Sequence of chain 1.B:
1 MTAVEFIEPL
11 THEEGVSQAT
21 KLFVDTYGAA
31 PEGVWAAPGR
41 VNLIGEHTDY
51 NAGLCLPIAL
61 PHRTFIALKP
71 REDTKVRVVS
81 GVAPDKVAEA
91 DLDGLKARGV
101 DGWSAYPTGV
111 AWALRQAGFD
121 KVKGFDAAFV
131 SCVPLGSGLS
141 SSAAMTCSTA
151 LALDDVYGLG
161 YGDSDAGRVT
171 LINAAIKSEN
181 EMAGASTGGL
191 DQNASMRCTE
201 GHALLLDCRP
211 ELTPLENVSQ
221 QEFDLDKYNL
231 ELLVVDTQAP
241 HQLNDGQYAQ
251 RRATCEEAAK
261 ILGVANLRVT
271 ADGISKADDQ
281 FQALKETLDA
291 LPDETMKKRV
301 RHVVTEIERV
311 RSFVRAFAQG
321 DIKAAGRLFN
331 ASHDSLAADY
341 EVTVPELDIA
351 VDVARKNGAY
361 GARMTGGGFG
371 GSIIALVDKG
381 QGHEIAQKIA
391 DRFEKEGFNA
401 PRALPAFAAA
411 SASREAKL

A protein and the small-molecule ligand that binds it are described below.
Small molecule (SMILES): OC[C@H]1O[C@@H](O)[C@H](F)[C@@H](O)[C@H]1O

Binding-site contacts:
Ligand atom C3 contacts residue GAF1 of chain 1.Y at 0.1 Å.
Ligand atom C2 contacts residue TYR248 of chain 1.B at 3.4 Å (hydrophobic).
Ligand atom O3 contacts residue ASP49 of chain 1.B at 2.5 Å (salt-bridge).
Ligand atom O1 contacts residue TYR248 of chain 1.B at 3.7 Å.
Ligand atom O4 contacts residue TYR248 of chain 1.B at 2.6 Å (h-bond).
Ligand atom C1 contacts residue GLY367 of chain 1.B at 3.8 Å.
Ligand atom O5 contacts residue GAF1 of chain 1.Y at 0.1 Å (h-bond).
Ligand atom C3 contacts residue ASP191 of chain 1.B at 3.7 Å.
Ligand atom O6 contacts residue HIS47 of chain 1.B at 2.8 Å (h-bond).
Ligand atom O4 contacts residue ASP49 of chain 1.B at 2.6 Å (salt-bridge).
Ligand atom O5 contacts residue GLY367 of chain 1.B at 3.2 Å.
Ligand atom C4 contacts residue ASP49 of chain 1.B at 3.2 Å.
Ligand atom C3 contacts residue TYR248 of chain 1.B at 3.6 Å (hydrophobic).
Ligand atom O3 contacts residue GAF1 of chain 1.Y at 0.0 Å (h-bond).
Ligand atom C2 contacts residue GAF1 of chain 1.Y at 0.1 Å.
Ligand atom O4 contacts residue TYR50 of chain 1.B at 3.6 Å.
Ligand atom F2 contacts residue GAF1 of chain 1.Y at 0.0 Å.
Ligand atom C5 contacts residue GAF1 of chain 1.Y at 0.1 Å.
Ligand atom C4 contacts residue LEU190 of chain 1.B at 3.9 Å (hydrophobic).
Ligand atom C1 contacts residue GAF1 of chain 1.Y at 0.1 Å.
Ligand atom F2 contacts residue ASP191 of chain 1.B at 3.1 Å.
Ligand atom C4 contacts residue TYR248 of chain 1.B at 3.6 Å (hydrophobic).
Ligand atom C6 contacts residue GLU46 of chain 1.B at 3.3 Å.
Ligand atom C1 contacts residue TYR248 of chain 1.B at 3.8 Å (hydrophobic).
Ligand atom C6 contacts residue GLY366 of chain 1.B at 3.8 Å.
Ligand atom O1 contacts residue GAF1 of chain 1.Y at 1.3 Å.
Ligand atom C6 contacts residue GAF1 of chain 1.Y at 0.0 Å.
Ligand atom O3 contacts residue TYR248 of chain 1.B at 3.4 Å (h-bond).
Ligand atom O4 contacts residue GAF1 of chain 1.Y at 0.0 Å (h-bond).
Ligand atom O6 contacts residue LEU190 of chain 1.B at 3.9 Å.
Ligand atom O5 contacts residue TYR248 of chain 1.B at 3.3 Å.
Ligand atom O3 contacts residue GLY188 of chain 1.B at 3.0 Å (h-bond).
Ligand atom O6 contacts residue GAF1 of chain 1.Y at 0.0 Å (h-bond).
Ligand atom O1 contacts residue GLY367 of chain 1.B at 3.7 Å.
Ligand atom C3 contacts residue ASP49 of chain 1.B at 3.4 Å.
Ligand atom F2 contacts residue THR187 of chain 1.B at 3.2 Å.
Ligand atom C4 contacts residue GAF1 of chain 1.Y at 0.0 Å.
Ligand atom O6 contacts residue GLU46 of chain 1.B at 2.6 Å (salt-bridge).
Ligand atom C6 contacts residue HIS47 of chain 1.B at 3.5 Å.
Ligand atom O3 contacts residue THR187 of chain 1.B at 3.8 Å.